Sequence of chain 1.A:
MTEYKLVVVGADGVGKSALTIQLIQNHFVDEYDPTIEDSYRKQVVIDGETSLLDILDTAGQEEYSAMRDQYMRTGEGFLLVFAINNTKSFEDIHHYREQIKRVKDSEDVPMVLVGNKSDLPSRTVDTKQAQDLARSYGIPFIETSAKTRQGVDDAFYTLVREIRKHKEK

Binding-site contacts:
Ligand atom C3B contacts residue GDP1 of chain 1.D at 0.8 Å.
Ligand atom O5' contacts residue GDP1 of chain 1.D at 0.4 Å (h-bond).
Ligand atom C3' contacts residue GDP1 of chain 1.D at 0.3 Å.
Ligand atom C2' contacts residue GDP1 of chain 1.D at 0.2 Å.
Ligand atom O3G contacts residue GDP1 of chain 1.D at 2.6 Å (h-bond).
Ligand atom O3G contacts residue MG1 of chain 1.G at 2.0 Å.
Ligand atom O2G contacts residue PRO53 of chain 1.A at 2.6 Å (h-bond).
Ligand atom N7 contacts residue GDP1 of chain 1.D at 0.1 Å (h-bond).
Ligand atom C6 contacts residue GDP1 of chain 1.D at 0.2 Å.
Ligand atom C5' contacts residue GDP1 of chain 1.D at 0.4 Å.
Ligand atom O1G contacts residue LYS35 of chain 1.A at 2.8 Å (salt-bridge).
Ligand atom O1B contacts residue GDP1 of chain 1.D at 0.4 Å (h-bond).
Ligand atom O2' contacts residue GDP1 of chain 1.D at 0.7 Å (h-bond).
Ligand atom PA contacts residue GDP1 of chain 1.D at 0.3 Å.
Ligand atom N2 contacts residue ASP138 of chain 1.A at 2.9 Å (salt-bridge).
Ligand atom O3A contacts residue GDP1 of chain 1.D at 0.3 Å (h-bond).
Ligand atom O1A contacts residue GDP1 of chain 1.D at 0.4 Å (h-bond).
Ligand atom C4 contacts residue GDP1 of chain 1.D at 0.1 Å.
Ligand atom O2B contacts residue MG1 of chain 1.G at 2.0 Å.
Ligand atom O2A contacts residue GDP1 of chain 1.D at 0.3 Å (h-bond).
Ligand atom PG contacts residue GDP1 of chain 1.D at 1.7 Å.
Ligand atom O6 contacts residue ALA165 of chain 1.A at 2.9 Å (h-bond).
Ligand atom O1G contacts residue GDP1 of chain 1.D at 2.3 Å (h-bond).
Ligand atom C5 contacts residue GDP1 of chain 1.D at 0.1 Å.
Ligand atom N3 contacts residue GDP1 of chain 1.D at 0.1 Å (h-bond).
Ligand atom C1' contacts residue GDP1 of chain 1.D at 0.2 Å.
Ligand atom PB contacts residue GDP1 of chain 1.D at 0.3 Å.
Ligand atom O1A contacts residue ALA37 of chain 1.A at 2.8 Å (h-bond).
Ligand atom O4' contacts residue GDP1 of chain 1.D at 0.2 Å (h-bond).
Ligand atom N1 contacts residue ASP138 of chain 1.A at 2.9 Å (salt-bridge).
Ligand atom C4' contacts residue GDP1 of chain 1.D at 0.3 Å.
Ligand atom O6 contacts residue GDP1 of chain 1.D at 0.3 Å (h-bond).
Ligand atom C8 contacts residue GDP1 of chain 1.D at 0.1 Å.
Ligand atom N9 contacts residue GDP1 of chain 1.D at 0.1 Å (h-bond).
Ligand atom N2 contacts residue GDP1 of chain 1.D at 0.1 Å (h-bond).
Ligand atom O1G contacts residue ASP31 of chain 1.A at 2.7 Å (salt-bridge).
Ligand atom O3' contacts residue GDP1 of chain 1.D at 0.6 Å (h-bond).
Ligand atom O2B contacts residue GDP1 of chain 1.D at 0.4 Å (h-bond).
Ligand atom N1 contacts residue GDP1 of chain 1.D at 0.2 Å (h-bond).
Ligand atom C2 contacts residue GDP1 of chain 1.D at 0.1 Å.

This protein binds this small molecule.
Small molecule (SMILES): Nc1nc2c(ncn2[C@@H]2O[C@H](CO[P](=O)(O)O[P](=O)(O)CP(=O)(O)O)[C@@H](O)[C@H]2O)c(=O)[nH]1